A small-molecule ligand and the protein it binds are described below.
Small molecule (SMILES): CC(=O)N[C@@H]1[C@@H](O)[C@H](O)[C@@H](CO)O[C@H]1O

Sequence of chain 1.A:
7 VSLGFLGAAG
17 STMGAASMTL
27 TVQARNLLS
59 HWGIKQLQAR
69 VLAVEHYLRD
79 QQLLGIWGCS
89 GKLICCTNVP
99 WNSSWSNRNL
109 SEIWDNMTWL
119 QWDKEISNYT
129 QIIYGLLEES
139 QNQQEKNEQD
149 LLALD

Binding-site contacts:
Ligand atom O7 contacts residue SER17 of chain 1.A at 3.3 Å.
Ligand atom C7 contacts residue SER17 of chain 1.A at 4.3 Å.
Ligand atom C2 contacts residue GLU57 of chain 1.B at 3.8 Å.
Ligand atom C7 contacts residue GLU57 of chain 1.B at 3.2 Å.
Ligand atom C8 contacts residue ASN58 of chain 1.B at 4.4 Å.
Ligand atom C3 contacts residue ASN58 of chain 1.B at 3.8 Å.
Ligand atom C1 contacts residue ASN58 of chain 1.B at 1.4 Å.
Ligand atom N2 contacts residue ASN58 of chain 1.B at 2.8 Å (h-bond).
Ligand atom O7 contacts residue ASN58 of chain 1.B at 3.5 Å (h-bond).
Ligand atom O7 contacts residue GLU57 of chain 1.B at 4.0 Å.
Ligand atom C8 contacts residue GLU57 of chain 1.B at 3.3 Å.
Ligand atom O5 contacts residue GLU57 of chain 1.B at 4.4 Å.
Ligand atom C4 contacts residue ASN58 of chain 1.B at 4.2 Å.
Ligand atom C7 contacts residue ASN58 of chain 1.B at 3.3 Å.
Ligand atom C1 contacts residue GLU57 of chain 1.B at 3.3 Å.
Ligand atom N2 contacts residue GLU57 of chain 1.B at 3.0 Å (salt-bridge).
Ligand atom C5 contacts residue ASN58 of chain 1.B at 3.7 Å.
Ligand atom O5 contacts residue ASN58 of chain 1.B at 2.4 Å (h-bond).
Ligand atom C2 contacts residue ASN58 of chain 1.B at 2.4 Å.

Sequence of chain 1.B:
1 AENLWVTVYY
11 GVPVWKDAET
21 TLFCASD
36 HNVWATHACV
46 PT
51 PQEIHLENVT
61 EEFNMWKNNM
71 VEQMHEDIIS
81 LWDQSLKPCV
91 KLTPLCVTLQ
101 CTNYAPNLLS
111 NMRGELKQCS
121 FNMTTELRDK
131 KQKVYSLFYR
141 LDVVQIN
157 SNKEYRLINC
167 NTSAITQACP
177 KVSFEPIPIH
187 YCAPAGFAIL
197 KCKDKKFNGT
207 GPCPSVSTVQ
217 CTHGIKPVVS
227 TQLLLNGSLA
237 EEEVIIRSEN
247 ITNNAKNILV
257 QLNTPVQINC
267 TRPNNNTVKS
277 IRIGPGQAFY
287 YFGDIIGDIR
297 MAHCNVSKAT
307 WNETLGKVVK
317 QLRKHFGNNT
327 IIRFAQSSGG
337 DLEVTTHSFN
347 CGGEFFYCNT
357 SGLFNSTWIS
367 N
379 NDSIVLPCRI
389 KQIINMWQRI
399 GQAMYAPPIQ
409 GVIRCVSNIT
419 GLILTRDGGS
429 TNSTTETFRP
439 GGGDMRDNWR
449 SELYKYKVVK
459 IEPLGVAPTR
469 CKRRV